Sequence of chain 1.A:
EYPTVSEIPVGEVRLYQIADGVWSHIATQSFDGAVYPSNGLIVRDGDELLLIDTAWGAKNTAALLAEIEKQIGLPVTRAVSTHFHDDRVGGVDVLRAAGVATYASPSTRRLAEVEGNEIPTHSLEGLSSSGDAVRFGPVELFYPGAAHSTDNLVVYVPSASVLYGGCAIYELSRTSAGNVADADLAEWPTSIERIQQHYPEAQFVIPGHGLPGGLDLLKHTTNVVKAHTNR

Binding-site contacts:
Ligand atom S01 contacts residue HIS216 of chain 1.A at 3.8 Å.
Ligand atom O08 contacts residue ASP94 of chain 1.A at 3.3 Å (salt-bridge).
Ligand atom C12 contacts residue TRP63 of chain 1.A at 3.5 Å (hydrophobic).
Ligand atom O16 contacts residue ASN186 of chain 1.A at 3.6 Å.
Ligand atom C02 contacts residue ASP94 of chain 1.A at 3.2 Å.
Ligand atom S01 contacts residue CYS174 of chain 1.A at 4.0 Å.
Ligand atom C11 contacts residue TYR43 of chain 1.A at 3.8 Å (hydrophobic).
Ligand atom S01 contacts residue HIS90 of chain 1.A at 4.0 Å.
Ligand atom S09 contacts residue HIS216 of chain 1.A at 3.5 Å.
Ligand atom C02 contacts residue ZN1 of chain 1.D at 3.2 Å.
Ligand atom C12 contacts residue TYR43 of chain 1.A at 4.2 Å (hydrophobic).
Ligand atom C03 contacts residue ASP94 of chain 1.A at 4.2 Å.
Ligand atom C02 contacts residue ZN1 of chain 1.C at 3.4 Å.
Ligand atom C07 contacts residue ASP93 of chain 1.A at 3.6 Å.
Ligand atom S01 contacts residue ZN1 of chain 1.C at 2.3 Å.
Ligand atom O15 contacts residue PHE38 of chain 1.A at 3.4 Å.
Ligand atom C11 contacts residue HIS216 of chain 1.A at 3.5 Å.
Ligand atom C06 contacts residue PHE38 of chain 1.A at 3.5 Å (hydrophobic).
Ligand atom S01 contacts residue ASP94 of chain 1.A at 3.5 Å (salt-bridge).
Ligand atom S01 contacts residue ZN1 of chain 1.D at 2.3 Å.
Ligand atom C14 contacts residue ASN186 of chain 1.A at 3.3 Å.
Ligand atom O08 contacts residue ASP93 of chain 1.A at 3.6 Å.
Ligand atom C02 contacts residue ASN186 of chain 1.A at 4.0 Å.
Ligand atom S01 contacts residue HIS92 of chain 1.A at 3.6 Å (h-bond).
Ligand atom N17 contacts residue ASN186 of chain 1.A at 3.4 Å (h-bond).
Ligand atom C02 contacts residue HIS92 of chain 1.A at 3.6 Å.
Ligand atom O05 contacts residue PHE38 of chain 1.A at 3.7 Å.
Ligand atom C13 contacts residue ASN186 of chain 1.A at 3.8 Å.
Ligand atom S09 contacts residue TRP63 of chain 1.A at 3.9 Å.
Ligand atom O05 contacts residue TRP63 of chain 1.A at 4.0 Å.
Ligand atom S01 contacts residue HIS155 of chain 1.A at 3.3 Å (h-bond).
Ligand atom O08 contacts residue HIS92 of chain 1.A at 4.1 Å.
Ligand atom O15 contacts residue ASN186 of chain 1.A at 3.5 Å.
Ligand atom C03 contacts residue ZN1 of chain 1.C at 4.2 Å.
Ligand atom C10 contacts residue TRP63 of chain 1.A at 4.2 Å (hydrophobic).
Ligand atom S09 contacts residue ASP94 of chain 1.A at 3.5 Å (salt-bridge).
Ligand atom C07 contacts residue TRP63 of chain 1.A at 3.2 Å (hydrophobic).
Ligand atom S09 contacts residue ZN1 of chain 1.C at 3.7 Å.
Ligand atom O08 contacts residue TRP63 of chain 1.A at 4.0 Å.
Ligand atom C12 contacts residue PHE38 of chain 1.A at 3.9 Å (hydrophobic).

This small molecule binds to this protein.
Small molecule (SMILES): CCOC(=O)[C@]1(CS)N[C@H](C(=O)O)C(C)(C)S1